Sequence of chain 1.A:
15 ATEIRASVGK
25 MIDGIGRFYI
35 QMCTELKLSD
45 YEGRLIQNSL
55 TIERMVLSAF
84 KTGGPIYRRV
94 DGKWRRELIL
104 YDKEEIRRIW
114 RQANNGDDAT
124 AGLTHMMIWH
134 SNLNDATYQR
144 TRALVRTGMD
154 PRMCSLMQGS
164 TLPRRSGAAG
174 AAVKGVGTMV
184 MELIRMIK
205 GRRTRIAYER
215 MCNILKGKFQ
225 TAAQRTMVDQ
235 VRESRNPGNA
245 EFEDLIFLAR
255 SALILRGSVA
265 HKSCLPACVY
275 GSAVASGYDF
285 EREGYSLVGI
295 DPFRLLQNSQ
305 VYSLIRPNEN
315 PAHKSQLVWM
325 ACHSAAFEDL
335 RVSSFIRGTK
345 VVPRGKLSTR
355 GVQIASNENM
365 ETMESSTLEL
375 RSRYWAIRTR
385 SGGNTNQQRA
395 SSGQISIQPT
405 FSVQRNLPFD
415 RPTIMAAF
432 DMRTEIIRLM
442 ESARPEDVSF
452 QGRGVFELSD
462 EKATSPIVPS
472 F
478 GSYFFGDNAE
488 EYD

Binding-site contacts:
Ligand atom C5 contacts residue TYR282 of chain 1.A at 3.5 Å (hydrophobic).
Ligand atom BR2 contacts residue ARG298 of chain 1.A at 4.2 Å.
Ligand atom N24 contacts residue TYR282 of chain 1.A at 4.2 Å.
Ligand atom C17 contacts residue ASN302 of chain 1.A at 3.5 Å.
Ligand atom C11 contacts residue TYR282 of chain 1.A at 3.2 Å (hydrophobic).
Ligand atom C20 contacts residue ASN302 of chain 1.A at 3.8 Å.
Ligand atom C20 contacts residue TYR282 of chain 1.A at 3.8 Å (hydrophobic).
Ligand atom N24 contacts residue ASN302 of chain 1.A at 3.8 Å.
Ligand atom C5 contacts residue ARG298 of chain 1.A at 4.4 Å.
Ligand atom N22 contacts residue ASN302 of chain 1.A at 4.2 Å.
Ligand atom BR2 contacts residue TYR282 of chain 1.A at 3.4 Å.
Ligand atom C11 contacts residue ARG298 of chain 1.A at 3.6 Å.
Ligand atom C1 contacts residue TYR282 of chain 1.A at 3.5 Å (hydrophobic).
Ligand atom N25 contacts residue ASN302 of chain 1.A at 4.3 Å.
Ligand atom C2 contacts residue GLU287 of chain 1.A at 3.3 Å.
Ligand atom BR2 contacts residue ASP295 of chain 1.A at 3.4 Å.
Ligand atom C2 contacts residue TYR282 of chain 1.A at 3.7 Å (hydrophobic).
Ligand atom C4 contacts residue GLU287 of chain 1.A at 4.2 Å.
Ligand atom C14 contacts residue TYR282 of chain 1.A at 3.5 Å (hydrophobic).
Ligand atom C9 contacts residue TYR282 of chain 1.A at 3.4 Å (hydrophobic).
Ligand atom BR2 contacts residue TYR289 of chain 1.A at 4.1 Å.
Ligand atom C1 contacts residue GLU287 of chain 1.A at 4.1 Å.
Ligand atom C3 contacts residue TYR282 of chain 1.A at 4.3 Å (hydrophobic).
Ligand atom C11 contacts residue LEU299 of chain 1.A at 4.1 Å (hydrophobic).
Ligand atom C6 contacts residue ARG298 of chain 1.A at 3.0 Å.
Ligand atom C20 contacts residue LEU299 of chain 1.A at 4.5 Å (hydrophobic).
Ligand atom C14 contacts residue ARG298 of chain 1.A at 4.3 Å.
Ligand atom C5 contacts residue LEU299 of chain 1.A at 4.0 Å (hydrophobic).
Ligand atom C14 contacts residue ASN302 of chain 1.A at 3.8 Å.
Ligand atom C6 contacts residue TYR282 of chain 1.A at 3.3 Å (hydrophobic).
Ligand atom N22 contacts residue TYR282 of chain 1.A at 3.6 Å.
Ligand atom C9 contacts residue ASN302 of chain 1.A at 4.1 Å.
Ligand atom C19 contacts residue ASN302 of chain 1.A at 3.3 Å.
Ligand atom C16 contacts residue TYR282 of chain 1.A at 3.7 Å (hydrophobic).
Ligand atom N22 contacts residue ARG298 of chain 1.A at 3.4 Å.
Ligand atom BR2 contacts residue LEU299 of chain 1.A at 3.9 Å.

The protein below binds the small molecule below.
Small molecule (SMILES): Cc1cc(Br)cnc1N1CCN(C(=O)c2c(-c3ccccc3Cl)noc2C)CC1